Binding-site contacts:
Ligand atom OAB contacts residue ARG99 of chain 1.A at 2.9 Å (salt-bridge).
Ligand atom O contacts residue GLU220 of chain 1.A at 4.0 Å.
Ligand atom CB contacts residue ASN127 of chain 1.A at 4.1 Å.
Ligand atom C contacts residue GLN155 of chain 1.A at 4.2 Å.
Ligand atom OXT contacts residue ILE209 of chain 1.A at 3.7 Å.
Ligand atom N contacts residue CYS128 of chain 1.A at 3.1 Å (h-bond).
Ligand atom O contacts residue GLY159 of chain 1.A at 3.6 Å.
Ligand atom N contacts residue GLU220 of chain 1.A at 2.9 Å (salt-bridge).
Ligand atom CA contacts residue CYS128 of chain 1.A at 4.1 Å (hydrophobic).
Ligand atom C contacts residue GLU220 of chain 1.A at 4.1 Å.
Ligand atom CA contacts residue GLY159 of chain 1.A at 4.1 Å.
Ligand atom CB contacts residue GLY159 of chain 1.A at 3.2 Å.
Ligand atom CAI contacts residue ASN127 of chain 1.A at 3.1 Å.
Ligand atom OAD contacts residue ASN127 of chain 1.A at 3.4 Å (h-bond).
Ligand atom N contacts residue ASN127 of chain 1.A at 2.9 Å (h-bond).
Ligand atom OAD contacts residue ARG99 of chain 1.A at 2.6 Å (salt-bridge).
Ligand atom OXT contacts residue ALA160 of chain 1.A at 3.8 Å.
Ligand atom OAB contacts residue ASN127 of chain 1.A at 3.2 Å (h-bond).
Ligand atom CA contacts residue GLU220 of chain 1.A at 3.5 Å.
Ligand atom C contacts residue GLY159 of chain 1.A at 3.7 Å.
Ligand atom O contacts residue HIS252 of chain 1.A at 4.0 Å.
Ligand atom CAI contacts residue LYS223 of chain 1.A at 3.7 Å.
Ligand atom CAG contacts residue LYS223 of chain 1.A at 3.9 Å.
Ligand atom CB contacts residue CYS128 of chain 1.A at 4.2 Å (hydrophobic).
Ligand atom N contacts residue GLN155 of chain 1.A at 4.1 Å.
Ligand atom C contacts residue ARG245 of chain 1.A at 3.5 Å.
Ligand atom C contacts residue ILE209 of chain 1.A at 3.9 Å (hydrophobic).
Ligand atom OAB contacts residue LYS223 of chain 1.A at 2.7 Å (salt-bridge).
Ligand atom OAD contacts residue ASN94 of chain 1.A at 3.7 Å.
Ligand atom CA contacts residue ASN127 of chain 1.A at 3.8 Å.
Ligand atom O contacts residue CYS128 of chain 1.A at 4.0 Å.
Ligand atom O contacts residue ARG245 of chain 1.A at 2.9 Å (salt-bridge).
Ligand atom CAG contacts residue ASN127 of chain 1.A at 3.5 Å.
Ligand atom OXT contacts residue ARG245 of chain 1.A at 2.7 Å (salt-bridge).
Ligand atom OXT contacts residue GLY159 of chain 1.A at 3.6 Å.
Ligand atom CAI contacts residue ARG99 of chain 1.A at 3.5 Å.
Ligand atom OAB contacts residue SER96 of chain 1.A at 3.9 Å.
Ligand atom O contacts residue GLN155 of chain 1.A at 3.4 Å (h-bond).
Ligand atom O contacts residue ILE209 of chain 1.A at 4.2 Å.
Ligand atom CAF contacts residue ASN127 of chain 1.A at 3.2 Å.

Sequence of chain 1.A:
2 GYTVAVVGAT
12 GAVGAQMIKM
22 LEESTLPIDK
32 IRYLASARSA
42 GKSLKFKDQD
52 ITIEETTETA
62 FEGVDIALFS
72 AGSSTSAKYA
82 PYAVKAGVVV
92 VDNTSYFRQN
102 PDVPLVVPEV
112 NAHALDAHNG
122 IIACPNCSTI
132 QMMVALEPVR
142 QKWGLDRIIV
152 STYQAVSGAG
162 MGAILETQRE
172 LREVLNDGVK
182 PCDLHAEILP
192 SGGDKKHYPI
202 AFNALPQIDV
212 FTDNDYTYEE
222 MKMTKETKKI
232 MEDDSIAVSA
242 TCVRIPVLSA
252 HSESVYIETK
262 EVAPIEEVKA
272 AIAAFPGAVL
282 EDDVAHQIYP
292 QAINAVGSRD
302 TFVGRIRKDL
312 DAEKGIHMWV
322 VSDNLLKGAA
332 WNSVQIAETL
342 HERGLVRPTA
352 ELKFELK

The small molecule below binds the protein below.
Small molecule (SMILES): N[C@H](CCCC(=O)O)C(=O)O